Sequence of chain 1.A:
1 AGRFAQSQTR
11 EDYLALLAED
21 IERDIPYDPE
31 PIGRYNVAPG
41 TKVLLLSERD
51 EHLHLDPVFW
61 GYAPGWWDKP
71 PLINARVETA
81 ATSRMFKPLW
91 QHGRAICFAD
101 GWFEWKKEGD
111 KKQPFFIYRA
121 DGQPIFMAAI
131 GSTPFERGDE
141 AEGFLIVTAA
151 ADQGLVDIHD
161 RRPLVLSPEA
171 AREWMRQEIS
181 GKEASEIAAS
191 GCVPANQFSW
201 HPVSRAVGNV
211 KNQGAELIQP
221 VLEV

Binding-site contacts:
Ligand atom C5' contacts residue MET85 of chain 1.A at 3.6 Å (hydrophobic).
Ligand atom O1P contacts residue THR148 of chain 1.A at 2.6 Å (h-bond).
Ligand atom OP1 contacts residue ARG76 of chain 1.A at 2.9 Å (salt-bridge).
Ligand atom O6 contacts residue TRP66 of chain 1.A at 3.6 Å (h-bond).
Ligand atom O4' contacts residue GLY2 of chain 1.A at 3.2 Å.
Ligand atom C4 contacts residue TRP66 of chain 1.A at 3.2 Å (hydrophobic).
Ligand atom O3' contacts residue PHE86 of chain 1.A at 3.3 Å.
Ligand atom O3' contacts residue GLY208 of chain 1.A at 3.4 Å.
Ligand atom C8 contacts residue TRP66 of chain 1.A at 3.4 Å (hydrophobic).
Ligand atom O3' contacts residue HIS159 of chain 1.A at 3.3 Å (h-bond).
Ligand atom C2' contacts residue ASN74 of chain 1.A at 3.4 Å.
Ligand atom C4' contacts residue ASN74 of chain 1.A at 3.4 Å.
Ligand atom O2P contacts residue ARG76 of chain 1.A at 2.8 Å (salt-bridge).
Ligand atom C6 contacts residue TRP66 of chain 1.A at 3.4 Å (hydrophobic).
Ligand atom N7 contacts residue TRP66 of chain 1.A at 3.4 Å.
Ligand atom OP1 contacts residue PHE86 of chain 1.A at 3.6 Å.
Ligand atom OP1 contacts residue SER83 of chain 1.A at 2.7 Å (h-bond).
Ligand atom C1' contacts residue GLY2 of chain 1.A at 3.6 Å.
Ligand atom C5 contacts residue TRP66 of chain 1.A at 3.5 Å (hydrophobic).
Ligand atom C2 contacts residue ARG84 of chain 1.A at 3.5 Å.
Ligand atom C5' contacts residue ASN74 of chain 1.A at 3.1 Å.
Ligand atom O4' contacts residue GLY208 of chain 1.A at 3.5 Å (h-bond).
Ligand atom C6 contacts residue PRO39 of chain 1.A at 3.6 Å (hydrophobic).
Ligand atom O4' contacts residue HIS159 of chain 1.A at 2.8 Å (h-bond).
Ligand atom C3' contacts residue ASN74 of chain 1.A at 3.6 Å.
Ligand atom O1P contacts residue ARG161 of chain 1.A at 2.9 Å (salt-bridge).
Ligand atom C1' contacts residue GLY208 of chain 1.A at 3.6 Å.
Ligand atom O2 contacts residue LEU72 of chain 1.A at 3.5 Å.
Ligand atom O4' contacts residue ARG3 of chain 1.A at 2.9 Å (salt-bridge).
Ligand atom C5' contacts residue TRP105 of chain 1.A at 3.4 Å (hydrophobic).
Ligand atom C2' contacts residue ALA1 of chain 1.A at 2.5 Å (hydrophobic).
Ligand atom OP1 contacts residue LYS112 of chain 1.A at 3.0 Å.
Ligand atom OP2 contacts residue ARG76 of chain 1.A at 3.5 Å.
Ligand atom N2 contacts residue ARG84 of chain 1.A at 2.8 Å (salt-bridge).
Ligand atom C1' contacts residue ALA1 of chain 1.A at 1.6 Å (hydrophobic).
Ligand atom O4' contacts residue ARG161 of chain 1.A at 3.4 Å.
Ligand atom N9 contacts residue TRP66 of chain 1.A at 3.4 Å.
Ligand atom N3 contacts residue ARG3 of chain 1.A at 3.5 Å (salt-bridge).
Ligand atom N3 contacts residue ARG84 of chain 1.A at 3.4 Å (salt-bridge).
Ligand atom C1' contacts residue GLY2 of chain 1.A at 3.4 Å.

The protein below binds the small molecule below.
Small molecule (SMILES): CC[C@H](O[P](=O)(O)OC[C@H]1O[C@@H](n2cnc3c(=O)[nH]c(N)nc32)C[C@@H]1O[P](=O)(O)OC[C@H]1O[C@@H](n2cnc3c(=O)[nH]c(N)nc32)C[C@@H]1O[P](=O)(O)OC[C@H]1O[C@@H](n2cnc3c2NC=NC3N)C[C@@H]1O)[C@H](O)CO[P](=O)(O)O[C@H]1C[C@H](n2ccc(N)nc2=O)O[C@@H]1CO[P](=O)(O)O[C@H]1C[C@H](n2cc(C)c(=O)[nH]c2=O)O[C@@H]1CO[P](=O)(O)O[C@H]1C[C@H](n2cnc3c(=O)[nH]c(N)nc32)O[C@@H]1CO